Binding-site contacts:
Ligand atom C1 contacts residue ARG76 of chain 1.D at 4.4 Å.
Ligand atom N2 contacts residue ASN75 of chain 1.D at 2.9 Å (h-bond).
Ligand atom C5 contacts residue ASN75 of chain 1.D at 3.7 Å.
Ligand atom O7 contacts residue ASN75 of chain 1.D at 3.2 Å.
Ligand atom O6 contacts residue ARG76 of chain 1.D at 3.7 Å.
Ligand atom O7 contacts residue LEU73 of chain 1.D at 3.9 Å.
Ligand atom C2 contacts residue ASN75 of chain 1.D at 2.5 Å.
Ligand atom C4 contacts residue ASN75 of chain 1.D at 4.3 Å.
Ligand atom C3 contacts residue ASN75 of chain 1.D at 3.8 Å.
Ligand atom C1 contacts residue ASN75 of chain 1.D at 1.4 Å.
Ligand atom C7 contacts residue ASN75 of chain 1.D at 3.2 Å.
Ligand atom O7 contacts residue MET74 of chain 1.D at 4.0 Å.
Ligand atom C6 contacts residue ARG76 of chain 1.D at 4.4 Å.
Ligand atom O5 contacts residue ARG76 of chain 1.D at 4.0 Å.
Ligand atom O5 contacts residue ASN75 of chain 1.D at 2.4 Å (h-bond).
Ligand atom C8 contacts residue ASN75 of chain 1.D at 4.2 Å.

Sequence of chain 1.D:
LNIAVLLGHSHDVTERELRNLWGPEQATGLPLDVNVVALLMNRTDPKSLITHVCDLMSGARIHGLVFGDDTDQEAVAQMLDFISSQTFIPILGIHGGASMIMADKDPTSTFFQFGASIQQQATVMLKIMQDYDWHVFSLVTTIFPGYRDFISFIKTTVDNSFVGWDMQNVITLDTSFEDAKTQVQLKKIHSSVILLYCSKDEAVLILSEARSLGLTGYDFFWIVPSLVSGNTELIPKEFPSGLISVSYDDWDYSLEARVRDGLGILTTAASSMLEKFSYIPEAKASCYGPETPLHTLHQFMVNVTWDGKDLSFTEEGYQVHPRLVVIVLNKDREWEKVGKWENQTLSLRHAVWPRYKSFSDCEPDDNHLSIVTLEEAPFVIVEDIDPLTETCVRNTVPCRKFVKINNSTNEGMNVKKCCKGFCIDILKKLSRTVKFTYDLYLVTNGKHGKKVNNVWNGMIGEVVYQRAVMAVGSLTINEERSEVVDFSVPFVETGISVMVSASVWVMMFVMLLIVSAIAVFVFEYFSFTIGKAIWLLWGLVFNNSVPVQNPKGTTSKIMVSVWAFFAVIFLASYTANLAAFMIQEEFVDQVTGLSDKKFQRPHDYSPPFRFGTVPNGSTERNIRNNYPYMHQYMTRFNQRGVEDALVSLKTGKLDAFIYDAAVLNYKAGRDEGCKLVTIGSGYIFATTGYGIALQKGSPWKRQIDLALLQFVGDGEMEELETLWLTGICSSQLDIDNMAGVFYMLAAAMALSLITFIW

A protein and the small-molecule ligand that binds it are described below.
Small molecule (SMILES): CC(=O)N[C@@H]1[C@@H](O)[C@H](O)[C@@H](CO)O[C@H]1O